Sequence of chain 1.A:
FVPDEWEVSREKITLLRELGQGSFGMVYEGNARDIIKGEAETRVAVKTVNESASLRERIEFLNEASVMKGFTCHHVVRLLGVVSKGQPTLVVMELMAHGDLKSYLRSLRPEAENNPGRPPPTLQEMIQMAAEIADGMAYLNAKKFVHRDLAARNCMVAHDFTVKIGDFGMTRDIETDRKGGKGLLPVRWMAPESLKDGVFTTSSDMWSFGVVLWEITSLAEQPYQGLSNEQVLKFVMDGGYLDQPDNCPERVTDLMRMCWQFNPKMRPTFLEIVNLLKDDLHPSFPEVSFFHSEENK

A small-molecule ligand and the protein it binds are described below.
Small molecule (SMILES): Cc1cccc(Nc2nc(Nc3ccc(CC(=O)O)cc3)ncc2C(N)=O)c1

Binding-site contacts:
Ligand atom N5 contacts residue MET96 of chain 1.A at 4.0 Å.
Ligand atom C14 contacts residue GLY102 of chain 1.A at 3.4 Å.
Ligand atom C19 contacts residue GLY102 of chain 1.A at 3.4 Å.
Ligand atom C17 contacts residue GLY102 of chain 1.A at 3.7 Å.
Ligand atom C11 contacts residue MET96 of chain 1.A at 3.8 Å (hydrophobic).
Ligand atom C19 contacts residue LEU22 of chain 1.A at 3.8 Å (hydrophobic).
Ligand atom C2 contacts residue ARG156 of chain 1.A at 3.6 Å.
Ligand atom O3 contacts residue ALA48 of chain 1.A at 4.1 Å.
Ligand atom C16 contacts residue GLY102 of chain 1.A at 3.8 Å.
Ligand atom N5 contacts residue GLU97 of chain 1.A at 3.3 Å (salt-bridge).
Ligand atom C15 contacts residue GLY102 of chain 1.A at 3.6 Å.
Ligand atom C6 contacts residue GLY23 of chain 1.A at 4.0 Å.
Ligand atom N4 contacts residue VAL30 of chain 1.A at 4.0 Å.
Ligand atom C13 contacts residue ALA48 of chain 1.A at 3.6 Å (hydrophobic).
Ligand atom C9 contacts residue MET159 of chain 1.A at 3.8 Å (hydrophobic).
Ligand atom C19 contacts residue MET99 of chain 1.A at 3.8 Å (hydrophobic).
Ligand atom C18 contacts residue LEU22 of chain 1.A at 3.8 Å (hydrophobic).
Ligand atom N5 contacts residue ALA48 of chain 1.A at 3.2 Å.
Ligand atom C12 contacts residue MET159 of chain 1.A at 3.9 Å (hydrophobic).
Ligand atom O3 contacts residue LEU98 of chain 1.A at 3.6 Å.
Ligand atom C10 contacts residue MET159 of chain 1.A at 4.0 Å (hydrophobic).
Ligand atom N2 contacts residue MET159 of chain 1.A at 3.9 Å.
Ligand atom C18 contacts residue LEU98 of chain 1.A at 3.8 Å (hydrophobic).
Ligand atom C20 contacts residue MET99 of chain 1.A at 3.5 Å (hydrophobic).
Ligand atom C1 contacts residue ASP103 of chain 1.A at 3.9 Å.
Ligand atom C13 contacts residue MET99 of chain 1.A at 3.9 Å (hydrophobic).
Ligand atom C17 contacts residue LEU22 of chain 1.A at 3.8 Å (hydrophobic).
Ligand atom C20 contacts residue GLY102 of chain 1.A at 3.6 Å.
Ligand atom O3 contacts residue MET99 of chain 1.A at 2.8 Å (h-bond).
Ligand atom N1 contacts residue MET159 of chain 1.A at 3.8 Å.
Ligand atom C20 contacts residue ALA100 of chain 1.A at 3.7 Å (hydrophobic).
Ligand atom C3 contacts residue MET159 of chain 1.A at 3.9 Å (hydrophobic).
Ligand atom C14 contacts residue LEU22 of chain 1.A at 3.8 Å (hydrophobic).
Ligand atom C3 contacts residue ARG156 of chain 1.A at 3.5 Å.
Ligand atom C13 contacts residue GLU97 of chain 1.A at 3.9 Å.
Ligand atom C7 contacts residue ASP103 of chain 1.A at 3.4 Å.
Ligand atom C18 contacts residue GLY102 of chain 1.A at 3.6 Å.
Ligand atom C18 contacts residue MET99 of chain 1.A at 3.3 Å (hydrophobic).
Ligand atom C2 contacts residue ASP103 of chain 1.A at 3.7 Å.
Ligand atom O3 contacts residue GLU97 of chain 1.A at 3.7 Å.